A protein and the small-molecule ligand that binds it are described below.
Small molecule (SMILES): Nc1ncnc2c1ncn2[C@@H]1O[C@H](CO[P](=O)(O)O[P](=O)(O)NP(=O)(O)O)[C@@H](O)[C@H]1O

Binding-site contacts:
Ligand atom N3 contacts residue GLN434 of chain 1.XA at 3.7 Å.
Ligand atom O3A contacts residue GLY176 of chain 1.XA at 2.8 Å (h-bond).
Ligand atom N3B contacts residue MG1 of chain 1.TB at 3.7 Å.
Ligand atom O5' contacts residue GLY176 of chain 1.XA at 3.5 Å.
Ligand atom O2B contacts residue MG1 of chain 1.TB at 2.0 Å.
Ligand atom O4' contacts residue PHE359 of chain 1.XA at 3.3 Å.
Ligand atom O3G contacts residue GLN174 of chain 1.XA at 3.2 Å (h-bond).
Ligand atom N6 contacts residue ARG364 of chain 1.XA at 3.3 Å.
Ligand atom C2 contacts residue TYR368 of chain 1.AB at 3.8 Å (hydrophobic).
Ligand atom N3B contacts residue GLN174 of chain 1.XA at 3.2 Å.
Ligand atom C6 contacts residue ARG364 of chain 1.XA at 3.5 Å.
Ligand atom O1B contacts residue GLY176 of chain 1.XA at 3.6 Å.
Ligand atom O3G contacts residue ARG173 of chain 1.XA at 3.8 Å.
Ligand atom C1' contacts residue GLN434 of chain 1.XA at 3.7 Å.
Ligand atom PG contacts residue MG1 of chain 1.TB at 3.1 Å.
Ligand atom PB contacts residue LYS177 of chain 1.XA at 3.4 Å.
Ligand atom N1 contacts residue ARG364 of chain 1.XA at 3.6 Å.
Ligand atom O2G contacts residue MG1 of chain 1.TB at 3.4 Å.
Ligand atom O1A contacts residue THR178 of chain 1.XA at 3.4 Å.
Ligand atom O1B contacts residue LYS177 of chain 1.XA at 2.6 Å (salt-bridge).
Ligand atom O2' contacts residue GLN434 of chain 1.XA at 3.3 Å (h-bond).
Ligand atom PA contacts residue GLY176 of chain 1.XA at 3.6 Å.
Ligand atom N7 contacts residue ALA179 of chain 1.XA at 3.5 Å.
Ligand atom C2' contacts residue GLN434 of chain 1.XA at 3.4 Å.
Ligand atom O1G contacts residue LYS177 of chain 1.XA at 3.6 Å (salt-bridge).
Ligand atom C8 contacts residue ALA179 of chain 1.XA at 3.6 Å (hydrophobic).
Ligand atom O2B contacts residue THR178 of chain 1.XA at 2.5 Å (h-bond).
Ligand atom N9 contacts residue GLN434 of chain 1.XA at 3.3 Å (h-bond).
Ligand atom C8 contacts residue GLN434 of chain 1.XA at 3.7 Å.
Ligand atom N6 contacts residue GLN432 of chain 1.XA at 3.1 Å (h-bond).
Ligand atom PB contacts residue MG1 of chain 1.TB at 3.3 Å.
Ligand atom O1G contacts residue MG1 of chain 1.TB at 2.0 Å.
Ligand atom C4 contacts residue GLN434 of chain 1.XA at 3.3 Å.
Ligand atom PB contacts residue GLY176 of chain 1.XA at 3.8 Å.
Ligand atom O3G contacts residue LYS177 of chain 1.XA at 3.8 Å.
Ligand atom O1A contacts residue ALA179 of chain 1.XA at 3.0 Å (h-bond).
Ligand atom C5 contacts residue GLN434 of chain 1.XA at 3.8 Å.
Ligand atom N1 contacts residue GLN434 of chain 1.XA at 3.7 Å.
Ligand atom O1A contacts residue GLY176 of chain 1.XA at 3.8 Å.
Ligand atom O3A contacts residue LYS177 of chain 1.XA at 3.1 Å (salt-bridge).

Sequence of chain 1.AB:
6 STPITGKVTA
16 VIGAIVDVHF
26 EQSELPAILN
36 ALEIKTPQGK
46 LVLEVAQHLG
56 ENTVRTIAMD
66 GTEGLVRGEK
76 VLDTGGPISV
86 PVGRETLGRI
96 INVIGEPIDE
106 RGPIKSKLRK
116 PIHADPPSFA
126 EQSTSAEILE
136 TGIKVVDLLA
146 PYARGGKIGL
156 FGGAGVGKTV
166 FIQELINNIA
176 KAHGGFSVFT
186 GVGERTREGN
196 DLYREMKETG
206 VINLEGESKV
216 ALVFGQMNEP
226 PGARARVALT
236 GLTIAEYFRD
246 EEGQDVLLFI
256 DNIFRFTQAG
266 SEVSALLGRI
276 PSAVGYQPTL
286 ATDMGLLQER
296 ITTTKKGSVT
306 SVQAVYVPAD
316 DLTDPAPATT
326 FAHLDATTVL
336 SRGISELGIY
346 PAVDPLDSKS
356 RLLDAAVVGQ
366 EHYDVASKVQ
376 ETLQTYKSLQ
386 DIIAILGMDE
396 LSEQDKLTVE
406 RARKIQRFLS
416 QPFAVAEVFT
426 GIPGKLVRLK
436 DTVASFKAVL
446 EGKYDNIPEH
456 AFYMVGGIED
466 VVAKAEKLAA

Sequence of chain 1.XA:
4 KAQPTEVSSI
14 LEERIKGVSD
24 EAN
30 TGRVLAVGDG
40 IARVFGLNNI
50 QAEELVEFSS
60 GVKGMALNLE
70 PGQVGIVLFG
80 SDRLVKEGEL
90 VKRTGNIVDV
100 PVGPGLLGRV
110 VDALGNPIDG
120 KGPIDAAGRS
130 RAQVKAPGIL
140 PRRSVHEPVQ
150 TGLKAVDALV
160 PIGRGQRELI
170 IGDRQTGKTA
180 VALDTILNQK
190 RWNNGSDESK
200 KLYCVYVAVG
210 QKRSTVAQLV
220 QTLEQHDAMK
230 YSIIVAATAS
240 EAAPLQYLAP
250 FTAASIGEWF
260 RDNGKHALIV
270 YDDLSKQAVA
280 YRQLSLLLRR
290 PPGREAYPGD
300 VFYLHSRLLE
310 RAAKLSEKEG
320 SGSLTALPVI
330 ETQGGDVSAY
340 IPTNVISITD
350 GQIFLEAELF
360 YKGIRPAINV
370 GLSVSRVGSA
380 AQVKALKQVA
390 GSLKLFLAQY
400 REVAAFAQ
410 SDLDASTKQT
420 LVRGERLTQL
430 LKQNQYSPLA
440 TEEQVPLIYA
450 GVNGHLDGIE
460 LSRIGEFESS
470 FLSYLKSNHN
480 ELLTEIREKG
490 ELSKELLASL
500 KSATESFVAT